A protein and the small-molecule ligand that binds it are described below.
Small molecule (SMILES): CC(C)[C@H](NC(=O)[C@H](CC(=O)O)NC(=O)[C@H](Cc1ccc(O)cc1)NC(=O)[C@@H]1CCCN1)C(=O)N1CCC[C@H]1C(=O)N[C@@H](CC(=O)O)C(=O)N[C@@H](Cc1ccc(O)cc1)C(=O)N[C@@H](C)C(=O)O

Sequence of chain 1.B:
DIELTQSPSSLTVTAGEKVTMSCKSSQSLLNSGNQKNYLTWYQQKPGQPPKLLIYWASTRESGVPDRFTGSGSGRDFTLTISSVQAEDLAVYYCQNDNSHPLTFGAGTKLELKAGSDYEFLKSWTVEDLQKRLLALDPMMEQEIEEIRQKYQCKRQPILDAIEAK

Sequence of chain 1.A:
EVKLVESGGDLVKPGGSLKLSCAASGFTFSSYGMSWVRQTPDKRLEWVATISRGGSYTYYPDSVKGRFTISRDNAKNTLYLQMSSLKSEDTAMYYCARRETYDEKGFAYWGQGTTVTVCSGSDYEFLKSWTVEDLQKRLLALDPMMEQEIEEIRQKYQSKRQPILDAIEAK

Binding-site contacts:
Ligand atom O contacts residue SO41 of chain 1.G at 3.2 Å (h-bond).
Ligand atom CA contacts residue ASN99 of chain 1.B at 3.4 Å.
Ligand atom CG contacts residue ARG100 of chain 1.A at 3.3 Å.
Ligand atom OH contacts residue GLY107 of chain 1.A at 3.6 Å.
Ligand atom CG contacts residue SER57 of chain 1.A at 3.4 Å.
Ligand atom OD2 contacts residue HIS101 of chain 1.B at 3.5 Å (h-bond).
Ligand atom OD2 contacts residue SER57 of chain 1.A at 2.5 Å (h-bond).
Ligand atom OXT contacts residue HIS101 of chain 1.B at 2.7 Å (h-bond).
Ligand atom OD1 contacts residue GLY55 of chain 1.A at 2.9 Å (h-bond).
Ligand atom OD1 contacts residue SER53 of chain 1.A at 3.4 Å (h-bond).
Ligand atom O contacts residue SER53 of chain 1.A at 3.1 Å.
Ligand atom CG contacts residue SER53 of chain 1.A at 3.5 Å.
Ligand atom OD2 contacts residue ARG100 of chain 1.A at 2.7 Å (salt-bridge).
Ligand atom CE1 contacts residue ASP98 of chain 1.B at 3.3 Å.
Ligand atom CB contacts residue TYR60 of chain 1.A at 3.4 Å (hydrophobic).
Ligand atom O contacts residue ARG54 of chain 1.A at 3.0 Å (salt-bridge).
Ligand atom OD1 contacts residue ARG100 of chain 1.A at 2.6 Å (salt-bridge).
Ligand atom OH contacts residue ASP98 of chain 1.B at 2.4 Å (salt-bridge).
Ligand atom N contacts residue TYR60 of chain 1.A at 2.9 Å (h-bond).
Ligand atom OD1 contacts residue THR51 of chain 1.A at 3.4 Å.
Ligand atom CD2 contacts residue GLU105 of chain 1.A at 3.5 Å.
Ligand atom OD2 contacts residue GLY56 of chain 1.A at 3.5 Å (h-bond).
Ligand atom OD2 contacts residue GLY55 of chain 1.A at 3.4 Å.
Ligand atom CB contacts residue SO41 of chain 1.G at 3.5 Å.
Ligand atom O contacts residue HIS101 of chain 1.B at 3.5 Å (h-bond).
Ligand atom OH contacts residue ARG100 of chain 1.A at 3.1 Å (salt-bridge).
Ligand atom CG contacts residue GLU105 of chain 1.A at 3.5 Å.
Ligand atom CZ contacts residue ARG100 of chain 1.A at 3.6 Å.
Ligand atom OD2 contacts residue SER53 of chain 1.A at 2.9 Å (h-bond).
Ligand atom CB contacts residue SER57 of chain 1.A at 3.5 Å.
Ligand atom CB contacts residue ASN99 of chain 1.B at 3.5 Å.
Ligand atom OXT contacts residue SER100 of chain 1.B at 3.3 Å.
Ligand atom C contacts residue HIS101 of chain 1.B at 3.5 Å.
Ligand atom CA contacts residue TYR60 of chain 1.A at 3.5 Å (hydrophobic).
Ligand atom CG contacts residue GLY55 of chain 1.A at 3.5 Å.
Ligand atom CZ contacts residue ASP98 of chain 1.B at 3.3 Å.
Ligand atom CB contacts residue ARG100 of chain 1.A at 3.5 Å.
Ligand atom CG2 contacts residue ARG54 of chain 1.A at 3.6 Å.
Ligand atom CA contacts residue TYR58 of chain 1.A at 3.6 Å (hydrophobic).
Ligand atom CB contacts residue GLU105 of chain 1.A at 3.3 Å.